Binding-site contacts:
Ligand atom CG2 contacts residue ASP177 of chain 1.A at 3.8 Å.
Ligand atom C contacts residue VAL1 of chain 1.D at 1.4 Å (hydrophobic).
Ligand atom N contacts residue ASP182 of chain 1.A at 2.6 Å (salt-bridge).
Ligand atom CA contacts residue ASP177 of chain 1.A at 3.3 Å.
Ligand atom CD1 contacts residue LEU144 of chain 1.A at 4.4 Å (hydrophobic).
Ligand atom CG2 contacts residue CYS143 of chain 1.A at 3.9 Å (hydrophobic).
Ligand atom N contacts residue VAL1 of chain 1.D at 3.4 Å (h-bond).
Ligand atom O contacts residue THR130 of chain 1.A at 3.2 Å.
Ligand atom CD1 contacts residue ILE124 of chain 1.A at 3.7 Å (hydrophobic).
Ligand atom N contacts residue GLY128 of chain 1.A at 3.5 Å (h-bond).
Ligand atom CG2 contacts residue LEU144 of chain 1.A at 3.5 Å (hydrophobic).
Ligand atom CB contacts residue LYS142 of chain 1.A at 3.7 Å.
Ligand atom CA contacts residue ASP182 of chain 1.A at 3.3 Å.
Ligand atom CD1 contacts residue ASP177 of chain 1.A at 4.1 Å.
Ligand atom CG2 contacts residue VAL1 of chain 1.D at 3.5 Å (hydrophobic).
Ligand atom CG1 contacts residue ASP182 of chain 1.A at 3.7 Å.
Ligand atom C contacts residue ASN129 of chain 1.A at 3.5 Å.
Ligand atom CD1 contacts residue SER178 of chain 1.A at 4.1 Å.
Ligand atom CG1 contacts residue LYS142 of chain 1.A at 3.7 Å.
Ligand atom C contacts residue ASP177 of chain 1.A at 3.5 Å.
Ligand atom CG2 contacts residue LYS142 of chain 1.A at 4.1 Å.
Ligand atom N contacts residue ASP177 of chain 1.A at 4.4 Å.
Ligand atom N contacts residue ASN129 of chain 1.A at 3.0 Å (h-bond).
Ligand atom CD1 contacts residue SER125 of chain 1.A at 4.2 Å.
Ligand atom CG1 contacts residue SER125 of chain 1.A at 4.1 Å.
Ligand atom CG1 contacts residue ILE124 of chain 1.A at 4.4 Å (hydrophobic).
Ligand atom CA contacts residue VAL1 of chain 1.D at 2.5 Å (hydrophobic).
Ligand atom CD1 contacts residue GLY126 of chain 1.A at 4.4 Å.
Ligand atom CG2 contacts residue GLY10 of chain 1.A at 3.6 Å.
Ligand atom O contacts residue ASN129 of chain 1.A at 3.5 Å (h-bond).
Ligand atom CB contacts residue ASP177 of chain 1.A at 4.1 Å.
Ligand atom CA contacts residue SER178 of chain 1.A at 4.3 Å.
Ligand atom CB contacts residue VAL1 of chain 1.D at 3.5 Å (hydrophobic).
Ligand atom N contacts residue CYS179 of chain 1.A at 4.2 Å.
Ligand atom CG1 contacts residue GLY126 of chain 1.A at 3.8 Å.
Ligand atom CD1 contacts residue ASP182 of chain 1.A at 3.8 Å.
Ligand atom C contacts residue THR130 of chain 1.A at 4.0 Å.
Ligand atom CB contacts residue ASP182 of chain 1.A at 4.1 Å.
Ligand atom O contacts residue VAL1 of chain 1.D at 2.3 Å (h-bond).
Ligand atom CA contacts residue ASN129 of chain 1.A at 3.8 Å.

Sequence of chain 1.A:
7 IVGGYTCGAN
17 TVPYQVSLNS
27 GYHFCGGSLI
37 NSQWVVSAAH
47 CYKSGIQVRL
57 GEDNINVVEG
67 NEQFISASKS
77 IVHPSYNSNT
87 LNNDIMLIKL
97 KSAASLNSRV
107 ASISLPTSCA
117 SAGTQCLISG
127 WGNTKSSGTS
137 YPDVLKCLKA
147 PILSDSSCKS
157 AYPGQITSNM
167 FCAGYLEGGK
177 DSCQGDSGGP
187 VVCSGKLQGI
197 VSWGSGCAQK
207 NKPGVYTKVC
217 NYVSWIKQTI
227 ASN

This small molecule binds to this protein.
Small molecule (SMILES): CC[C@H](C)[C@H](N)C(=O)O